This protein binds this small molecule.
Small molecule (SMILES): O=C1N(c2cncc3ccccc23)CC[C@@]1(O)c1cccc(Cl)c1

Sequence of chain 1.A:
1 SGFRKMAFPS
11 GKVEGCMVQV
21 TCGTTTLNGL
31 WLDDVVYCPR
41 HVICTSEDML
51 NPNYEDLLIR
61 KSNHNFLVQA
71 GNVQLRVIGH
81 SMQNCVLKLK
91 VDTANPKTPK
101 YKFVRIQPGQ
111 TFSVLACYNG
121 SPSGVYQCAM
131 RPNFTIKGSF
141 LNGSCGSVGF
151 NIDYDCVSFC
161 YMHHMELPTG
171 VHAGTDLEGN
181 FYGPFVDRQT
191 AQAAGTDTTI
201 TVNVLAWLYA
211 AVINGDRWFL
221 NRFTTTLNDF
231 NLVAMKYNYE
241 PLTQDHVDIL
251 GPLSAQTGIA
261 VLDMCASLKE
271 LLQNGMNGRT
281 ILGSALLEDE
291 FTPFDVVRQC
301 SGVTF

Sequence of chain 1.B:
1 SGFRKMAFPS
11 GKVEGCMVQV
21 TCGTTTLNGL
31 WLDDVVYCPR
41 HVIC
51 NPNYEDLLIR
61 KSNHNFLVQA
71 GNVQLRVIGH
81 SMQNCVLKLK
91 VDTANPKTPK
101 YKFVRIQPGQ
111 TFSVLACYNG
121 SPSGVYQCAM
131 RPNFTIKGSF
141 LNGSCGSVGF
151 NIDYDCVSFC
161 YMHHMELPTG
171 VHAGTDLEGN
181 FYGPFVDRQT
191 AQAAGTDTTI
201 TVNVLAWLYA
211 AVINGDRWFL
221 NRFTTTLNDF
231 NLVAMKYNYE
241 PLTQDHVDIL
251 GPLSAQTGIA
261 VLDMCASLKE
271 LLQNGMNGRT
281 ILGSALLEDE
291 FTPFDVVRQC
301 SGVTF

Binding-site contacts:
Ligand atom C8 contacts residue GLU166 of chain 1.B at 3.4 Å.
Ligand atom N1 contacts residue PHE140 of chain 1.B at 4.0 Å.
Ligand atom N1 contacts residue SER144 of chain 1.B at 3.6 Å (h-bond).
Ligand atom N1 contacts residue GLU166 of chain 1.B at 3.9 Å.
Ligand atom C5 contacts residue GLU166 of chain 1.B at 3.7 Å.
Ligand atom C18 contacts residue HIS164 of chain 1.B at 3.4 Å.
Ligand atom C3 contacts residue MET165 of chain 1.B at 3.9 Å (hydrophobic).
Ligand atom C5 contacts residue CYS145 of chain 1.B at 3.9 Å (hydrophobic).
Ligand atom C14 contacts residue DMS1 of chain 1.P at 3.7 Å.
Ligand atom C4 contacts residue GLU166 of chain 1.B at 4.0 Å.
Ligand atom C6 contacts residue PHE140 of chain 1.B at 3.5 Å (hydrophobic).
Ligand atom C6 contacts residue LEU141 of chain 1.B at 3.5 Å (hydrophobic).
Ligand atom C15 contacts residue ARG188 of chain 1.B at 3.7 Å.
Ligand atom C8 contacts residue PHE140 of chain 1.B at 3.8 Å (hydrophobic).
Ligand atom C3 contacts residue GLU166 of chain 1.B at 4.0 Å.
Ligand atom C18 contacts residue MET165 of chain 1.B at 3.6 Å (hydrophobic).
Ligand atom CL contacts residue HIS41 of chain 1.B at 3.4 Å.
Ligand atom C15 contacts residue DMS1 of chain 1.P at 3.7 Å.
Ligand atom C8 contacts residue ASN142 of chain 1.B at 3.7 Å.
Ligand atom C15 contacts residue GLN189 of chain 1.B at 3.7 Å.
Ligand atom CL contacts residue ASP187 of chain 1.B at 3.5 Å.
Ligand atom C7 contacts residue LEU141 of chain 1.B at 3.7 Å (hydrophobic).
Ligand atom C14 contacts residue GLN189 of chain 1.B at 3.7 Å.
Ligand atom C2 contacts residue ASN142 of chain 1.B at 3.6 Å.
Ligand atom C7 contacts residue ASN142 of chain 1.B at 3.8 Å.
Ligand atom C7 contacts residue GLU166 of chain 1.B at 3.7 Å.
Ligand atom C2 contacts residue CYS145 of chain 1.B at 3.6 Å (hydrophobic).
Ligand atom C17 contacts residue MET165 of chain 1.B at 3.8 Å (hydrophobic).
Ligand atom C8 contacts residue LEU141 of chain 1.B at 3.8 Å (hydrophobic).
Ligand atom O1 contacts residue GLU166 of chain 1.B at 3.0 Å (salt-bridge).
Ligand atom N1 contacts residue HIS163 of chain 1.B at 2.9 Å (h-bond).
Ligand atom N1 contacts residue LEU141 of chain 1.B at 3.9 Å.
Ligand atom C5 contacts residue HIS163 of chain 1.B at 3.4 Å.
Ligand atom C16 contacts residue ARG188 of chain 1.B at 3.6 Å.
Ligand atom C5 contacts residue MET165 of chain 1.B at 3.9 Å (hydrophobic).
Ligand atom CL contacts residue HIS164 of chain 1.B at 3.6 Å.
Ligand atom O1 contacts residue DMS1 of chain 1.P at 3.5 Å.
Ligand atom CL contacts residue MET165 of chain 1.B at 3.8 Å.
Ligand atom O1 contacts residue MET165 of chain 1.B at 3.4 Å.
Ligand atom C6 contacts residue GLU166 of chain 1.B at 3.6 Å.